Binding-site contacts:
Ligand atom CL2 contacts residue GLU95 of chain 1.A at 3.0 Å.
Ligand atom C5 contacts residue VAL28 of chain 1.A at 4.0 Å (hydrophobic).
Ligand atom CL1 contacts residue ALA42 of chain 1.A at 4.0 Å.
Ligand atom C2 contacts residue ASP178 of chain 1.A at 3.1 Å.
Ligand atom CAP contacts residue LEU20 of chain 1.A at 3.7 Å (hydrophobic).
Ligand atom CAE contacts residue VAL28 of chain 1.A at 3.9 Å (hydrophobic).
Ligand atom CAF contacts residue VAL28 of chain 1.A at 3.9 Å (hydrophobic).
Ligand atom CAD contacts residue LEU148 of chain 1.A at 3.5 Å (hydrophobic).
Ligand atom NAQ contacts residue ASN146 of chain 1.A at 3.5 Å (h-bond).
Ligand atom CL1 contacts residue LEU148 of chain 1.A at 3.9 Å.
Ligand atom N3 contacts residue ASN146 of chain 1.A at 3.1 Å (h-bond).
Ligand atom N1 contacts residue ASP178 of chain 1.A at 3.7 Å.
Ligand atom CL1 contacts residue LEU20 of chain 1.A at 3.8 Å.
Ligand atom NAG contacts residue VAL28 of chain 1.A at 4.0 Å.
Ligand atom CAB contacts residue PHE94 of chain 1.A at 3.9 Å (hydrophobic).
Ligand atom C6 contacts residue LYS44 of chain 1.A at 3.9 Å.
Ligand atom CL1 contacts residue LEU97 of chain 1.A at 4.1 Å.
Ligand atom CAD contacts residue VAL28 of chain 1.A at 4.0 Å (hydrophobic).
Ligand atom CAA contacts residue VAL177 of chain 1.A at 3.9 Å (hydrophobic).
Ligand atom CAB contacts residue VAL177 of chain 1.A at 4.0 Å (hydrophobic).
Ligand atom NAQ contacts residue GLU145 of chain 1.A at 3.4 Å (salt-bridge).
Ligand atom N3 contacts residue PHE25 of chain 1.A at 4.0 Å.
Ligand atom C5 contacts residue VAL177 of chain 1.A at 4.1 Å (hydrophobic).
Ligand atom C2 contacts residue PHE25 of chain 1.A at 3.5 Å (hydrophobic).
Ligand atom C4 contacts residue ASN146 of chain 1.A at 3.6 Å.
Ligand atom C2 contacts residue LYS44 of chain 1.A at 4.0 Å.
Ligand atom CL2 contacts residue LEU97 of chain 1.A at 3.9 Å.
Ligand atom NAG contacts residue LEU148 of chain 1.A at 3.9 Å.
Ligand atom CAC contacts residue LEU148 of chain 1.A at 4.1 Å (hydrophobic).
Ligand atom C6 contacts residue VAL28 of chain 1.A at 4.0 Å (hydrophobic).
Ligand atom CAE contacts residue LEU148 of chain 1.A at 3.6 Å (hydrophobic).
Ligand atom N1 contacts residue LYS44 of chain 1.A at 3.1 Å (salt-bridge).
Ligand atom CAI contacts residue VAL28 of chain 1.A at 3.6 Å (hydrophobic).
Ligand atom C2 contacts residue ASN146 of chain 1.A at 4.0 Å.
Ligand atom C4 contacts residue VAL177 of chain 1.A at 4.0 Å (hydrophobic).
Ligand atom N1 contacts residue PHE25 of chain 1.A at 3.8 Å.
Ligand atom N3 contacts residue ASP178 of chain 1.A at 3.6 Å.
Ligand atom CL2 contacts residue ALA42 of chain 1.A at 3.7 Å.
Ligand atom CAH contacts residue VAL28 of chain 1.A at 3.8 Å (hydrophobic).
Ligand atom CL2 contacts residue PHE94 of chain 1.A at 3.6 Å.

Sequence of chain 1.A:
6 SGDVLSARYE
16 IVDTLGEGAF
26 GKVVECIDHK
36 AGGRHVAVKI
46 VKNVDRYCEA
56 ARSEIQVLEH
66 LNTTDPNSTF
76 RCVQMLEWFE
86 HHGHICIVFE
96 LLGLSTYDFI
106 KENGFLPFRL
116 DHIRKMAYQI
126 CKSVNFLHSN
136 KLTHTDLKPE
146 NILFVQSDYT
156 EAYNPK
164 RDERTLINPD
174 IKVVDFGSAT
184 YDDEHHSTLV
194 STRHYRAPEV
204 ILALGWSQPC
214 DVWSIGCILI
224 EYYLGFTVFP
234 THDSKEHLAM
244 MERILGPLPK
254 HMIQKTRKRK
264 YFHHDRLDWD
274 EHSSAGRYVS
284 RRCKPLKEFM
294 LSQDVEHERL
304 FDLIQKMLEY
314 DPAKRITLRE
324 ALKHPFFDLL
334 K

The small molecule below binds the protein below.
Small molecule (SMILES): Cn1cc(-c2cncnc2N)c2ccc(Cl)c(Cl)c21